Sequence of chain 1.A:
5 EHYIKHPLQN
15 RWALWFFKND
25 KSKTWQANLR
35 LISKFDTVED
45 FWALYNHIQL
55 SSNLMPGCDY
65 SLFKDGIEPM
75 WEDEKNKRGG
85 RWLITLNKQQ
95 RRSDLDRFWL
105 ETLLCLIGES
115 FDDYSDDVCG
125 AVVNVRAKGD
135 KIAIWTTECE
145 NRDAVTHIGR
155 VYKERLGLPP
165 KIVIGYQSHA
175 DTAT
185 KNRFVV

This small molecule binds to this protein.
Small molecule (SMILES): CO[C@@H]1[C@H](O)[C@@H](COP(=O)(O)O[P](=O)(S)OP(=O)(O)O)O[C@H]1n1c[n+](C)c2c(=O)[nH]c(N)nc21

Binding-site contacts:
Ligand atom SB contacts residue LYS135 of chain 1.A at 3.0 Å (salt-bridge).
Ligand atom C2 contacts residue TRP29 of chain 1.A at 3.7 Å (hydrophobic).
Ligand atom C2' contacts residue TRP75 of chain 1.A at 4.0 Å (hydrophobic).
Ligand atom C1' contacts residue TRP29 of chain 1.A at 3.5 Å (hydrophobic).
Ligand atom C2 contacts residue TRP75 of chain 1.A at 3.9 Å (hydrophobic).
Ligand atom N2 contacts residue GLU76 of chain 1.A at 2.7 Å (salt-bridge).
Ligand atom N3 contacts residue TRP75 of chain 1.A at 3.9 Å.
Ligand atom C4 contacts residue TRP75 of chain 1.A at 3.8 Å (hydrophobic).
Ligand atom N3 contacts residue TRP29 of chain 1.A at 3.6 Å.
Ligand atom O6 contacts residue TRP29 of chain 1.A at 3.6 Å.
Ligand atom C4 contacts residue TRP29 of chain 1.A at 3.5 Å (hydrophobic).
Ligand atom C8 contacts residue TRP75 of chain 1.A at 4.0 Å (hydrophobic).
Ligand atom N7 contacts residue TRP75 of chain 1.A at 3.6 Å.
Ligand atom C5 contacts residue TRP75 of chain 1.A at 3.8 Å (hydrophobic).
Ligand atom N1 contacts residue TRP29 of chain 1.A at 3.5 Å.
Ligand atom PA contacts residue ARG130 of chain 1.A at 4.0 Å.
Ligand atom CM7 contacts residue TRP75 of chain 1.A at 3.7 Å (hydrophobic).
Ligand atom N9 contacts residue TRP29 of chain 1.A at 3.4 Å.
Ligand atom O6 contacts residue GLU76 of chain 1.A at 3.8 Å.
Ligand atom N1 contacts residue TRP75 of chain 1.A at 3.6 Å.
Ligand atom OB contacts residue LYS135 of chain 1.A at 3.4 Å (salt-bridge).
Ligand atom O6 contacts residue MET74 of chain 1.A at 3.2 Å.
Ligand atom O6 contacts residue TRP75 of chain 1.A at 2.7 Å (h-bond).
Ligand atom SB contacts residue ARG130 of chain 1.A at 3.5 Å (salt-bridge).
Ligand atom O4' contacts residue TRP29 of chain 1.A at 3.2 Å.
Ligand atom OAB contacts residue ARG130 of chain 1.A at 3.6 Å.
Ligand atom OA3 contacts residue ARG130 of chain 1.A at 3.6 Å.
Ligand atom C6 contacts residue GLU76 of chain 1.A at 3.9 Å.
Ligand atom OA2 contacts residue ARG130 of chain 1.A at 3.9 Å.
Ligand atom C5 contacts residue TRP29 of chain 1.A at 3.3 Å (hydrophobic).
Ligand atom C8 contacts residue TRP29 of chain 1.A at 3.4 Å (hydrophobic).
Ligand atom C6 contacts residue TRP75 of chain 1.A at 3.5 Å (hydrophobic).
Ligand atom C2 contacts residue GLU76 of chain 1.A at 3.5 Å.
Ligand atom N7 contacts residue TRP29 of chain 1.A at 3.2 Å.
Ligand atom N9 contacts residue TRP75 of chain 1.A at 4.0 Å.
Ligand atom CM7 contacts residue TRP29 of chain 1.A at 3.5 Å (hydrophobic).
Ligand atom N1 contacts residue GLU76 of chain 1.A at 3.0 Å (salt-bridge).
Ligand atom C6 contacts residue TRP29 of chain 1.A at 3.3 Å (hydrophobic).
Ligand atom PB contacts residue LYS135 of chain 1.A at 3.7 Å.
Ligand atom OC2 contacts residue ARG130 of chain 1.A at 3.0 Å (salt-bridge).